Binding-site contacts:
Ligand atom O2 contacts residue GLU112 of chain 1.A at 2.7 Å (salt-bridge).
Ligand atom C4 contacts residue ARG67 of chain 1.A at 3.8 Å.
Ligand atom C2 contacts residue LYS16 of chain 1.A at 3.8 Å.
Ligand atom O6 contacts residue PHE157 of chain 1.A at 3.8 Å.
Ligand atom C1 contacts residue TRP231 of chain 1.A at 3.8 Å (hydrophobic).
Ligand atom O1 contacts residue ASP15 of chain 1.A at 3.2 Å (salt-bridge).
Ligand atom O5 contacts residue TYR156 of chain 1.A at 3.3 Å.
Ligand atom O3 contacts residue ASP66 of chain 1.A at 2.7 Å (salt-bridge).
Ligand atom O3 contacts residue TRP63 of chain 1.A at 3.4 Å (h-bond).
Ligand atom O1 contacts residue LYS16 of chain 1.A at 3.0 Å (salt-bridge).
Ligand atom C4 contacts residue TYR156 of chain 1.A at 4.0 Å (hydrophobic).
Ligand atom C3 contacts residue ASP66 of chain 1.A at 3.5 Å.
Ligand atom O3 contacts residue TRP341 of chain 1.A at 3.7 Å.
Ligand atom C4 contacts residue TRP341 of chain 1.A at 3.7 Å (hydrophobic).
Ligand atom O3 contacts residue GLU112 of chain 1.A at 3.8 Å.
Ligand atom O6 contacts residue TYR156 of chain 1.A at 3.1 Å (h-bond).
Ligand atom O3 contacts residue ARG67 of chain 1.A at 2.8 Å (salt-bridge).
Ligand atom C6 contacts residue GLU154 of chain 1.A at 3.1 Å.
Ligand atom C6 contacts residue TYR156 of chain 1.A at 3.9 Å (hydrophobic).
Ligand atom O3 contacts residue ALA64 of chain 1.A at 3.3 Å.
Ligand atom C1 contacts residue LYS16 of chain 1.A at 3.5 Å.
Ligand atom O6 contacts residue GLU154 of chain 1.A at 2.7 Å (salt-bridge).
Ligand atom O1 contacts residue ASN13 of chain 1.A at 3.4 Å (h-bond).
Ligand atom C1 contacts residue ASP15 of chain 1.A at 3.5 Å.
Ligand atom O2 contacts residue LYS16 of chain 1.A at 3.0 Å (salt-bridge).
Ligand atom O5 contacts residue TRP341 of chain 1.A at 4.0 Å.
Ligand atom C3 contacts residue ARG67 of chain 1.A at 4.0 Å.
Ligand atom C2 contacts residue ASP66 of chain 1.A at 3.3 Å.
Ligand atom C6 contacts residue TRP341 of chain 1.A at 3.8 Å (hydrophobic).
Ligand atom C2 contacts residue TRP231 of chain 1.A at 4.0 Å (hydrophobic).
Ligand atom O2 contacts residue ALA64 of chain 1.A at 3.4 Å.
Ligand atom C2 contacts residue GLU112 of chain 1.A at 3.4 Å.
Ligand atom O4 contacts residue ARG67 of chain 1.A at 2.9 Å (salt-bridge).
Ligand atom C2 contacts residue TRP63 of chain 1.A at 4.0 Å (hydrophobic).
Ligand atom O6 contacts residue PRO155 of chain 1.A at 3.5 Å.
Ligand atom C6 contacts residue PRO155 of chain 1.A at 3.7 Å (hydrophobic).
Ligand atom C3 contacts residue TRP63 of chain 1.A at 3.6 Å (hydrophobic).
Ligand atom O2 contacts residue TRP63 of chain 1.A at 3.2 Å (h-bond).
Ligand atom C1 contacts residue TYR156 of chain 1.A at 3.5 Å (hydrophobic).
Ligand atom O2 contacts residue ASP66 of chain 1.A at 2.9 Å (salt-bridge).

The small molecule below binds the protein below.
Small molecule (SMILES): OC[C@H]1O[C@H](O[C@H]2[C@H](O)[C@@H](O)[C@@H](O)O[C@@H]2CO)[C@H](O)[C@@H](O)[C@@H]1O

Sequence of chain 1.A:
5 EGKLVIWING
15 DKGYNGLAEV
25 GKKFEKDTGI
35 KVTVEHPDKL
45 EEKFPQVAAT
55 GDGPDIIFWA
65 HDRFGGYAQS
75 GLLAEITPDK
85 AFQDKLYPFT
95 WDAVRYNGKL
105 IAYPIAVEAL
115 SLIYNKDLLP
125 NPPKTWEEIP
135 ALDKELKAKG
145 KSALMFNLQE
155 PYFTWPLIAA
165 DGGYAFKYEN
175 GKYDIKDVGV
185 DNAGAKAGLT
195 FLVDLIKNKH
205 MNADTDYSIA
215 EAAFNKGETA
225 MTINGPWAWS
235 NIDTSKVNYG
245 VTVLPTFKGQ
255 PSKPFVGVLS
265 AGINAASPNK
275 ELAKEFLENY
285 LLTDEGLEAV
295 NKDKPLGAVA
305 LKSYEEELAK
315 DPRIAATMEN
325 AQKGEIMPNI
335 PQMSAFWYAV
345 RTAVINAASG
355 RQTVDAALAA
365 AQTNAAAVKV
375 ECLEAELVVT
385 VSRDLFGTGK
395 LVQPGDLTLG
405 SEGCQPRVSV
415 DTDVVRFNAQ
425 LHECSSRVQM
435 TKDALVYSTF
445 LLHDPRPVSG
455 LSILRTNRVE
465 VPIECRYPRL